This small molecule binds to this protein.
Small molecule (SMILES): CC(=O)N[C@@H]1[C@@H](O)[C@H](O)[C@@H](CO)O[C@H]1O

Sequence of chain 1.F:
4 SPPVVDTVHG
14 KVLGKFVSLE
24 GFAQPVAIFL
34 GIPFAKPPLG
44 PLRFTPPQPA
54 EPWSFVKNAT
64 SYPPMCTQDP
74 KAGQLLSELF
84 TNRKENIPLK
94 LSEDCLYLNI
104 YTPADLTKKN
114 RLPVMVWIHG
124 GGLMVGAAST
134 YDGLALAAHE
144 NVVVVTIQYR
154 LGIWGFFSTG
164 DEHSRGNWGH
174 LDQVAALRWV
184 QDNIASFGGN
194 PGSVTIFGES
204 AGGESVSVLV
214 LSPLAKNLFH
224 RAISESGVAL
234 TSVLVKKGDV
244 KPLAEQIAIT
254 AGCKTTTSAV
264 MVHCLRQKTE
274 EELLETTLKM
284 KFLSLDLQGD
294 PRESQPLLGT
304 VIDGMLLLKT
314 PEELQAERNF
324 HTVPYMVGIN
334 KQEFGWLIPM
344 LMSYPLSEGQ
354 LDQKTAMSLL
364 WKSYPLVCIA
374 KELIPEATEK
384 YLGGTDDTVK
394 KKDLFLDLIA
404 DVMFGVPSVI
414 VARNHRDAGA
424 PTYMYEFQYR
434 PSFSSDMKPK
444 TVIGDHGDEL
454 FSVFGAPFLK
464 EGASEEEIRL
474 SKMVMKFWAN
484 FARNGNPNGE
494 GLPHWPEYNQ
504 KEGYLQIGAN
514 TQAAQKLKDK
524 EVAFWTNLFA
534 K

Sequence of chain 1.D:
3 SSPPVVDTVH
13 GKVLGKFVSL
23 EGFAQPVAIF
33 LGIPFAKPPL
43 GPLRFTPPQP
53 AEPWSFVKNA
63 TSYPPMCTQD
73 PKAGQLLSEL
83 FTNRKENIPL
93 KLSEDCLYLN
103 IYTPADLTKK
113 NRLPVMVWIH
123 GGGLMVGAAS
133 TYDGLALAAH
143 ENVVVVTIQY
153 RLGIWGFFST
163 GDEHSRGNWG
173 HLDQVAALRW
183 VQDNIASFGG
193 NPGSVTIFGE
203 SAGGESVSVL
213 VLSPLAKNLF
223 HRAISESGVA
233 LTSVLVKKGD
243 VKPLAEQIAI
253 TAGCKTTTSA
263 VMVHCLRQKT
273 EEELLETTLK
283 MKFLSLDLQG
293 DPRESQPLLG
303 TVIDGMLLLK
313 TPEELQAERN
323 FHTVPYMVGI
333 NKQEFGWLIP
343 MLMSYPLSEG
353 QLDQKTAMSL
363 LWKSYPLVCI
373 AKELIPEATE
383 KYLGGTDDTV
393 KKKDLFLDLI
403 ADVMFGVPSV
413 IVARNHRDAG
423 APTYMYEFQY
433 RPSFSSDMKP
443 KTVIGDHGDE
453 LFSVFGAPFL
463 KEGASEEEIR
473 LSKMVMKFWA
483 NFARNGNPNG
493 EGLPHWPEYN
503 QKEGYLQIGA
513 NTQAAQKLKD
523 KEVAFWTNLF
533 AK

Binding-site contacts:
Ligand atom C6 contacts residue LEU16 of chain 1.F at 4.4 Å (hydrophobic).
Ligand atom N2 contacts residue ASN61 of chain 1.F at 2.6 Å (h-bond).
Ligand atom O6 contacts residue ASN61 of chain 1.F at 4.0 Å.
Ligand atom C6 contacts residue ASN61 of chain 1.F at 4.1 Å.
Ligand atom C1 contacts residue ASN61 of chain 1.F at 1.4 Å.
Ligand atom O7 contacts residue SIA1 of chain 1.BA at 3.9 Å.
Ligand atom O5 contacts residue LEU16 of chain 1.F at 4.4 Å.
Ligand atom C2 contacts residue ASN61 of chain 1.F at 2.5 Å.
Ligand atom C4 contacts residue ASN61 of chain 1.F at 4.2 Å.
Ligand atom O5 contacts residue ASN61 of chain 1.F at 2.4 Å (h-bond).
Ligand atom O7 contacts residue ASP242 of chain 1.D at 3.8 Å.
Ligand atom C5 contacts residue ASN61 of chain 1.F at 3.7 Å.
Ligand atom C8 contacts residue ASN61 of chain 1.F at 3.1 Å.
Ligand atom C3 contacts residue ASN61 of chain 1.F at 3.7 Å.
Ligand atom C8 contacts residue SIA1 of chain 1.BA at 2.8 Å.
Ligand atom C7 contacts residue SIA1 of chain 1.BA at 3.8 Å.
Ligand atom C7 contacts residue ASN61 of chain 1.F at 3.3 Å.